Sequence of chain 3.F:
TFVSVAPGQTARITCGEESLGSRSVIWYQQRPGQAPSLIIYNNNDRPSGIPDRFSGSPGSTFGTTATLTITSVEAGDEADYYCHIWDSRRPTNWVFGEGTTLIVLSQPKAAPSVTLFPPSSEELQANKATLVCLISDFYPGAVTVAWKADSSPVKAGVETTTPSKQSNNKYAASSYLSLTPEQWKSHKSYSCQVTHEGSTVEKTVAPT

Binding-site contacts:
Ligand atom O5 contacts residue ILE108 of chain 3.D at 4.2 Å.
Ligand atom C8 contacts residue TRP88 of chain 3.F at 4.2 Å (hydrophobic).
Ligand atom C8 contacts residue ARG92 of chain 3.F at 3.0 Å.
Ligand atom C8 contacts residue ASN107 of chain 3.D at 4.3 Å.
Ligand atom C3 contacts residue ASN107 of chain 3.D at 3.8 Å.
Ligand atom C6 contacts residue THR109 of chain 3.D at 4.1 Å.
Ligand atom O6 contacts residue THR115 of chain 3.E at 3.2 Å (h-bond).
Ligand atom N2 contacts residue ARG92 of chain 3.F at 4.2 Å.
Ligand atom O6 contacts residue TRP113 of chain 3.E at 4.3 Å.
Ligand atom O7 contacts residue ARG92 of chain 3.F at 3.4 Å (salt-bridge).
Ligand atom O7 contacts residue ASN58 of chain 3.E at 4.3 Å.
Ligand atom C2 contacts residue THR94 of chain 3.F at 4.0 Å.
Ligand atom O7 contacts residue SER90 of chain 3.F at 3.9 Å.
Ligand atom O7 contacts residue ASN107 of chain 3.D at 2.8 Å (h-bond).
Ligand atom O6 contacts residue ASN107 of chain 3.D at 4.0 Å.
Ligand atom C1 contacts residue ASN107 of chain 3.D at 1.4 Å.
Ligand atom N2 contacts residue ASN107 of chain 3.D at 2.9 Å (h-bond).
Ligand atom C8 contacts residue PRO93 of chain 3.F at 3.9 Å (hydrophobic).
Ligand atom C6 contacts residue ARG102 of chain 3.E at 3.5 Å.
Ligand atom C2 contacts residue ASN107 of chain 3.D at 2.5 Å.
Ligand atom O6 contacts residue TRP113 of chain 3.E at 3.7 Å.
Ligand atom C3 contacts residue THR94 of chain 3.F at 3.8 Å.
Ligand atom C6 contacts residue THR115 of chain 3.E at 3.1 Å.
Ligand atom O7 contacts residue ASP89 of chain 3.F at 4.0 Å.
Ligand atom C6 contacts residue ASN107 of chain 3.D at 4.3 Å.
Ligand atom N2 contacts residue THR94 of chain 3.F at 3.5 Å (h-bond).
Ligand atom O6 contacts residue ILE108 of chain 3.D at 4.3 Å.
Ligand atom C8 contacts residue ASP89 of chain 3.F at 3.2 Å.
Ligand atom C8 contacts residue THR94 of chain 3.F at 4.3 Å.
Ligand atom O6 contacts residue ARG102 of chain 3.E at 3.0 Å (salt-bridge).
Ligand atom C4 contacts residue ASN107 of chain 3.D at 4.3 Å.
Ligand atom O5 contacts residue THR115 of chain 3.E at 4.2 Å.
Ligand atom C7 contacts residue ASP89 of chain 3.F at 4.1 Å.
Ligand atom O5 contacts residue ASN107 of chain 3.D at 2.3 Å (h-bond).
Ligand atom C7 contacts residue ASN107 of chain 3.D at 3.1 Å.
Ligand atom C5 contacts residue ASN107 of chain 3.D at 3.6 Å.
Ligand atom C1 contacts residue THR94 of chain 3.F at 4.2 Å.
Ligand atom C7 contacts residue ARG92 of chain 3.F at 3.3 Å.
Ligand atom C7 contacts residue PRO93 of chain 3.F at 4.4 Å (hydrophobic).
Ligand atom C5 contacts residue THR115 of chain 3.E at 4.3 Å.

This small molecule binds to this protein.
Small molecule (SMILES): CC(=O)N[C@H]1[C@H](O[C@H]2[C@H](O)[C@@H](NC(C)=O)CO[C@@H]2CO)O[C@H](CO)[C@@H](O[C@@H]2O[C@H](CO)[C@@H](O)[C@H](O[C@H]3O[C@H](CO)[C@@H](O)[C@H](O)[C@@H]3O)[C@@H]2O)[C@@H]1O

Sequence of chain 3.D:
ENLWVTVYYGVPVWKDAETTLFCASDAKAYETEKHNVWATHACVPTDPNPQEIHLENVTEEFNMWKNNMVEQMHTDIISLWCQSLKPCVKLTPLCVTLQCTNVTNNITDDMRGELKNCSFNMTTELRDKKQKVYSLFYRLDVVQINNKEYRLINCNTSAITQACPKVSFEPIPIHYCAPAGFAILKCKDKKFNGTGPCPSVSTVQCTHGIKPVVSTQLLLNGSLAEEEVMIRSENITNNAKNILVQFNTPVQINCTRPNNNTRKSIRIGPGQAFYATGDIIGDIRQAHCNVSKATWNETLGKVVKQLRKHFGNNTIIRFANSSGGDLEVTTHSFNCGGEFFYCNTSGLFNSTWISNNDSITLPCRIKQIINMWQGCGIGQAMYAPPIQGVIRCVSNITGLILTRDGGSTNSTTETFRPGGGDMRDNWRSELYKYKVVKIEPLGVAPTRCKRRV

Sequence of chain 3.E:
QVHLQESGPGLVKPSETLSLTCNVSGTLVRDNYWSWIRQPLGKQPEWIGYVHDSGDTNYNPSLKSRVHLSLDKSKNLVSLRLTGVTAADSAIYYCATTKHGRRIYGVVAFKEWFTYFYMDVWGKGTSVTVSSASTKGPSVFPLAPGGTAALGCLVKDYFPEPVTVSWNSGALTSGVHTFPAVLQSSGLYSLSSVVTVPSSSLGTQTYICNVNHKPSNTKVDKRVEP